Binding-site contacts:
Ligand atom N2 contacts residue ASN315 of chain 33.B at 2.8 Å (h-bond).
Ligand atom C3 contacts residue ASN315 of chain 33.B at 3.8 Å.
Ligand atom C1 contacts residue VAL314 of chain 33.B at 4.4 Å (hydrophobic).
Ligand atom O7 contacts residue ASN315 of chain 33.B at 4.2 Å.
Ligand atom C6 contacts residue ASN315 of chain 33.B at 4.5 Å.
Ligand atom O5 contacts residue ASN315 of chain 33.B at 2.4 Å (h-bond).
Ligand atom C5 contacts residue ASN315 of chain 33.B at 3.7 Å.
Ligand atom C7 contacts residue ASN315 of chain 33.B at 3.3 Å.
Ligand atom C1 contacts residue ASN315 of chain 33.B at 1.4 Å.
Ligand atom C8 contacts residue ILE281 of chain 33.B at 4.5 Å (hydrophobic).
Ligand atom C6 contacts residue THR313 of chain 33.B at 4.5 Å.
Ligand atom O5 contacts residue VAL314 of chain 33.B at 3.8 Å.
Ligand atom O5 contacts residue THR313 of chain 33.B at 4.3 Å.
Ligand atom C8 contacts residue ASN315 of chain 33.B at 3.5 Å.
Ligand atom C4 contacts residue ASN315 of chain 33.B at 4.3 Å.
Ligand atom C2 contacts residue ASN315 of chain 33.B at 2.5 Å.

Sequence of chain 33.B:
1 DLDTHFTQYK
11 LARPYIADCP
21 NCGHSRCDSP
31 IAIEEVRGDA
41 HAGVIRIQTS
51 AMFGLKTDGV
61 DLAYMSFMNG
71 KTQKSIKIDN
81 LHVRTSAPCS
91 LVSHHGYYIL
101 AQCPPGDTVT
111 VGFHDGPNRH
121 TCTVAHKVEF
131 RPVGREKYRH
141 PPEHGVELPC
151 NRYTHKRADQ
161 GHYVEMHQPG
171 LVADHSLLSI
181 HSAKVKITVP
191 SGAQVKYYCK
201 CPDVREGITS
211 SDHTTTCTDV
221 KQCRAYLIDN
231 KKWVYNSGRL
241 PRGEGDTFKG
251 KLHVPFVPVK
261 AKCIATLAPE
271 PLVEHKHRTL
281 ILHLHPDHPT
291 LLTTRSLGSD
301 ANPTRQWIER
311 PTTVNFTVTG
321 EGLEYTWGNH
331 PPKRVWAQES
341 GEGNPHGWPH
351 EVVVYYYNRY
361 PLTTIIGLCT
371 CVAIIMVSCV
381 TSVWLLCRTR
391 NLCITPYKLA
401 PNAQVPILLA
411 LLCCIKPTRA

This small molecule binds to this protein.
Small molecule (SMILES): CC(=O)N[C@@H]1[C@@H](O)[C@H](O)[C@@H](CO)O[C@H]1O